Binding-site contacts:
Ligand atom C2' contacts residue GLU74 of chain 26.C at 4.1 Å.
Ligand atom OP2 contacts residue LYS8 of chain 26.C at 2.9 Å (salt-bridge).
Ligand atom OP1 contacts residue ASN134 of chain 26.C at 4.2 Å.
Ligand atom O3' contacts residue ASN134 of chain 26.C at 4.2 Å.
Ligand atom OP1 contacts residue PRO132 of chain 26.C at 3.6 Å.
Ligand atom C4' contacts residue GLU74 of chain 26.C at 3.9 Å.
Ligand atom O2' contacts residue GLU74 of chain 26.C at 3.2 Å.
Ligand atom P contacts residue LYS10 of chain 26.C at 4.0 Å.
Ligand atom O2' contacts residue ASN134 of chain 26.C at 3.2 Å (h-bond).
Ligand atom OP1 contacts residue LYS10 of chain 26.C at 4.3 Å.
Ligand atom C1' contacts residue GLU74 of chain 26.C at 3.8 Å.
Ligand atom O2' contacts residue LEU135 of chain 26.C at 4.3 Å.
Ligand atom O3' contacts residue LYS8 of chain 26.C at 3.8 Å.
Ligand atom C2' contacts residue ASN134 of chain 26.C at 4.3 Å.
Ligand atom OP1 contacts residue LYS8 of chain 26.C at 2.6 Å (salt-bridge).
Ligand atom OP2 contacts residue LYS10 of chain 26.C at 2.9 Å.
Ligand atom O4' contacts residue GLU74 of chain 26.C at 3.7 Å.
Ligand atom O5' contacts residue LYS8 of chain 26.C at 4.5 Å.
Ligand atom P contacts residue LYS8 of chain 26.C at 3.0 Å.

Sequence of chain 26.C:
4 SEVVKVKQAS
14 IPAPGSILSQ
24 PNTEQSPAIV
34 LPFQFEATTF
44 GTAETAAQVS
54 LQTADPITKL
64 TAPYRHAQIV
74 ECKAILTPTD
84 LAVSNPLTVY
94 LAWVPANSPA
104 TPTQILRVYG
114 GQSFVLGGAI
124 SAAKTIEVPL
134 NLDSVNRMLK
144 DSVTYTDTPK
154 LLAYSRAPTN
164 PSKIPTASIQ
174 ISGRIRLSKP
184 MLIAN

A protein and the small-molecule ligand that binds it are described below.
Small molecule (SMILES): Nc1ccn([C@@H]2O[C@H](CO[P](=O)(O)O[C@H]3[C@@H](O)[C@H](n4ccc(N)nc4=O)O[C@@H]3CO[P](=O)(O)O[C@H]3[C@@H](O)[C@H](n4ccc(N)nc4=O)O[C@@H]3CO)[C@@H](O)[C@H]2O)c(=O)n1